Binding-site contacts:
Ligand atom C8 contacts residue ASN1043 of chain 1.A at 4.2 Å.
Ligand atom C5 contacts residue GLN864 of chain 1.B at 4.3 Å.
Ligand atom N2 contacts residue ASN1043 of chain 1.A at 3.0 Å (h-bond).
Ligand atom C2 contacts residue ASN1043 of chain 1.A at 2.4 Å.
Ligand atom O6 contacts residue GLN864 of chain 1.B at 4.3 Å.
Ligand atom C5 contacts residue ASN1043 of chain 1.A at 3.6 Å.
Ligand atom C7 contacts residue ASN1043 of chain 1.A at 3.2 Å.
Ligand atom C4 contacts residue ASN1043 of chain 1.A at 4.2 Å.
Ligand atom O6 contacts residue ASN1043 of chain 1.A at 4.4 Å.
Ligand atom C3 contacts residue ASN1043 of chain 1.A at 3.8 Å.
Ligand atom C8 contacts residue ARG1042 of chain 1.A at 4.0 Å.
Ligand atom C8 contacts residue GLU1041 of chain 1.A at 4.0 Å.
Ligand atom C6 contacts residue GLN864 of chain 1.B at 4.2 Å.
Ligand atom O5 contacts residue ASN1043 of chain 1.A at 2.3 Å (h-bond).
Ligand atom C1 contacts residue ASN1043 of chain 1.A at 1.4 Å.
Ligand atom O7 contacts residue ASN1043 of chain 1.A at 2.9 Å (h-bond).

The protein below binds the small molecule below.
Small molecule (SMILES): CC(=O)N[C@@H]1[C@@H](O)[C@H](O)[C@@H](CO)O[C@H]1O

Sequence of chain 1.B:
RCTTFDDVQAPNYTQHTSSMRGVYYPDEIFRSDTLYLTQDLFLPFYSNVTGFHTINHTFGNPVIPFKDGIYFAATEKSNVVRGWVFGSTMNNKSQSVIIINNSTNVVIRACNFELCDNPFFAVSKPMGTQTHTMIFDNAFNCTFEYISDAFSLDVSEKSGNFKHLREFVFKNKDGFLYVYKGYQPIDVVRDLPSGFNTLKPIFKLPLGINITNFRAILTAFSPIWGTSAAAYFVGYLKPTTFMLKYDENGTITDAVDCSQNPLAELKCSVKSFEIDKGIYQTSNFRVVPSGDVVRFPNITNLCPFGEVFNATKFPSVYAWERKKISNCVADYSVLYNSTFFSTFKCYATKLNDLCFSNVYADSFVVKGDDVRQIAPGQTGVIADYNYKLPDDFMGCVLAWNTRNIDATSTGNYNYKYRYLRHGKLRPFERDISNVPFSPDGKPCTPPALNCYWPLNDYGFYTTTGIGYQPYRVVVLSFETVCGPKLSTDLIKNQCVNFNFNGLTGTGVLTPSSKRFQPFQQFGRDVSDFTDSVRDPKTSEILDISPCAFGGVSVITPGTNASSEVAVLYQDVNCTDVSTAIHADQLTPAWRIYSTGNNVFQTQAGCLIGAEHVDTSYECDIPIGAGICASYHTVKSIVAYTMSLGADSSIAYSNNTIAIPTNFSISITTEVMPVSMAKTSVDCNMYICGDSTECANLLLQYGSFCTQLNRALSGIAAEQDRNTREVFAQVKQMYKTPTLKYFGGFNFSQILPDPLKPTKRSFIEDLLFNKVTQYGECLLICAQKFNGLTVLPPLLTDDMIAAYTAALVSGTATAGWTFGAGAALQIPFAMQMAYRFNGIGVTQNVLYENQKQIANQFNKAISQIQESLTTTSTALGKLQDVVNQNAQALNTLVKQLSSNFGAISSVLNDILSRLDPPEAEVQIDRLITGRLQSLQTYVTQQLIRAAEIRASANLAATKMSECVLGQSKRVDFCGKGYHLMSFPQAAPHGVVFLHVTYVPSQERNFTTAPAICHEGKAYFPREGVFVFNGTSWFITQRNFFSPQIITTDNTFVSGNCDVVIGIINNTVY

Sequence of chain 1.A:
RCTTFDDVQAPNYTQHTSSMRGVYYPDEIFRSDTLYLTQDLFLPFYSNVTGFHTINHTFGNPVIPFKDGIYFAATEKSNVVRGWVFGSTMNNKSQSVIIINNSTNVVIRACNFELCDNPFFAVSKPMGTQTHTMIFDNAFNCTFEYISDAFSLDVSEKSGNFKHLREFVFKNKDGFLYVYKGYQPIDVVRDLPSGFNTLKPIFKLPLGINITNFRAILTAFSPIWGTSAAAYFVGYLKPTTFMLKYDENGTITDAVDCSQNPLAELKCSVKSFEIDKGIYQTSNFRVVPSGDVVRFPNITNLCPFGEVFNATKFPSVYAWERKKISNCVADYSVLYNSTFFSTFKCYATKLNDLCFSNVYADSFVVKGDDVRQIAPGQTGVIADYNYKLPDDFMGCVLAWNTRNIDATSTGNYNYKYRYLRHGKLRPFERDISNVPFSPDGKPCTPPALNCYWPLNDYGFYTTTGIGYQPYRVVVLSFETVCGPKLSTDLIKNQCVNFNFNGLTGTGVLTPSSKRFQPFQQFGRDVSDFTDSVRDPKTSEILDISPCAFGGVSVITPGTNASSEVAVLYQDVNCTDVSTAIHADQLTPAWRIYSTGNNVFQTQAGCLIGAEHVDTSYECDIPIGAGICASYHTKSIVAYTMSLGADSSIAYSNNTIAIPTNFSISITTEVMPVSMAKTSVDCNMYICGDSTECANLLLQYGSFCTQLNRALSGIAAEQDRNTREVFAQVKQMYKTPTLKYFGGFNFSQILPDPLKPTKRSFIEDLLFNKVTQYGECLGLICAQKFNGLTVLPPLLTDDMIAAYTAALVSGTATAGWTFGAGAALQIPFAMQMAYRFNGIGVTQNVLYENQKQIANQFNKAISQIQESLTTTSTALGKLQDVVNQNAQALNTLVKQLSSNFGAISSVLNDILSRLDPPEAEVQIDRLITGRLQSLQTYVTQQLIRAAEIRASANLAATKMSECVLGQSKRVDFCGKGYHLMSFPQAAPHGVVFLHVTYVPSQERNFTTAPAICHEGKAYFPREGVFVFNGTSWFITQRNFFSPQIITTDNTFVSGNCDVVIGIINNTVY